Sequence of chain 1.B:
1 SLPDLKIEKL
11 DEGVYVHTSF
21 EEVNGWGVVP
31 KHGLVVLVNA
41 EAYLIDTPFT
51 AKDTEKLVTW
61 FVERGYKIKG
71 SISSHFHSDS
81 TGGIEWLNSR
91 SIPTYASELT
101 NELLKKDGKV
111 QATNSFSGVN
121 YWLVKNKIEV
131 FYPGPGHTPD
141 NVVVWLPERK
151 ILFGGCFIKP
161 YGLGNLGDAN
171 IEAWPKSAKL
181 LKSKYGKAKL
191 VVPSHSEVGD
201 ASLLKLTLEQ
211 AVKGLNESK

This protein binds this small molecule.
Small molecule (SMILES): Nc1nc(C(=O)O)c(CCc2ccccc2)s1

Binding-site contacts:
Ligand atom O03 contacts residue ASN165 of chain 1.B at 2.9 Å (h-bond).
Ligand atom C02 contacts residue HIS137 of chain 1.B at 3.7 Å.
Ligand atom N16 contacts residue HIS195 of chain 1.B at 3.8 Å.
Ligand atom C02 contacts residue ZN1 of chain 1.L at 3.1 Å.
Ligand atom N17 contacts residue ASP79 of chain 1.B at 3.3 Å (salt-bridge).
Ligand atom N16 contacts residue GLU21 of chain 1.B at 2.9 Å (salt-bridge).
Ligand atom C15 contacts residue GLU21 of chain 1.B at 3.7 Å.
Ligand atom O03 contacts residue LEU163 of chain 1.B at 4.1 Å.
Ligand atom C11 contacts residue GLY162 of chain 1.B at 3.5 Å.
Ligand atom O01 contacts residue HIS195 of chain 1.B at 3.1 Å (h-bond).
Ligand atom C09 contacts residue GLY164 of chain 1.B at 3.9 Å.
Ligand atom C12 contacts residue LYS159 of chain 1.B at 4.0 Å.
Ligand atom C15 contacts residue ASP79 of chain 1.B at 3.7 Å.
Ligand atom O01 contacts residue HIS137 of chain 1.B at 3.2 Å.
Ligand atom C13 contacts residue HIS195 of chain 1.B at 3.9 Å.
Ligand atom O01 contacts residue LYS159 of chain 1.B at 2.8 Å (salt-bridge).
Ligand atom C02 contacts residue LYS159 of chain 1.B at 3.1 Å.
Ligand atom C10 contacts residue GLY164 of chain 1.B at 4.0 Å.
Ligand atom S14 contacts residue VAL23 of chain 1.B at 3.9 Å.
Ligand atom C15 contacts residue ZN1 of chain 1.L at 3.4 Å.
Ligand atom N16 contacts residue ASP79 of chain 1.B at 3.2 Å (salt-bridge).
Ligand atom O01 contacts residue CYS156 of chain 1.B at 3.4 Å.
Ligand atom O01 contacts residue ZN1 of chain 1.K at 4.0 Å.
Ligand atom C02 contacts residue HIS195 of chain 1.B at 3.5 Å.
Ligand atom C12 contacts residue GLY162 of chain 1.B at 4.1 Å.
Ligand atom N17 contacts residue HIS195 of chain 1.B at 2.9 Å (h-bond).
Ligand atom O03 contacts residue LYS159 of chain 1.B at 2.7 Å (salt-bridge).
Ligand atom C04 contacts residue HIS195 of chain 1.B at 3.3 Å.
Ligand atom S14 contacts residue GLU21 of chain 1.B at 3.9 Å.
Ligand atom N16 contacts residue PHE49 of chain 1.B at 3.8 Å.
Ligand atom C04 contacts residue ZN1 of chain 1.L at 3.1 Å.
Ligand atom C02 contacts residue ASN165 of chain 1.B at 4.0 Å.
Ligand atom C06 contacts residue ASN165 of chain 1.B at 3.8 Å.
Ligand atom C15 contacts residue HIS195 of chain 1.B at 3.6 Å.
Ligand atom O01 contacts residue ZN1 of chain 1.L at 2.4 Å.
Ligand atom N17 contacts residue ZN1 of chain 1.L at 2.4 Å.
Ligand atom O03 contacts residue GLY164 of chain 1.B at 3.5 Å.
Ligand atom C09 contacts residue TRP26 of chain 1.B at 3.9 Å (hydrophobic).
Ligand atom N16 contacts residue ZN1 of chain 1.L at 3.8 Å.
Ligand atom O03 contacts residue HIS137 of chain 1.B at 3.7 Å.